The small molecule below binds the protein below.
Small molecule (SMILES): OCCc1ccc(O)c(O)c1

Binding-site contacts:
Ligand atom CAG contacts residue NAG1 of chain 1.VB at 4.0 Å.
Ligand atom CAI contacts residue PHE435 of chain 1.B at 4.2 Å (hydrophobic).
Ligand atom CAG contacts residue PHE435 of chain 1.B at 3.5 Å (hydrophobic).
Ligand atom CAJ contacts residue PHE435 of chain 1.B at 4.4 Å (hydrophobic).
Ligand atom CAK contacts residue PHE435 of chain 1.B at 4.0 Å (hydrophobic).
Ligand atom CAF contacts residue PHE435 of chain 1.B at 4.3 Å (hydrophobic).
Ligand atom CAH contacts residue NAG1 of chain 1.VB at 4.2 Å.
Ligand atom CAE contacts residue PHE435 of chain 1.B at 3.8 Å (hydrophobic).
Ligand atom OAB contacts residue GLU436 of chain 1.B at 4.4 Å.
Ligand atom OAA contacts residue PHE435 of chain 1.B at 4.1 Å.
Ligand atom CAE contacts residue NAG1 of chain 1.VB at 3.7 Å.
Ligand atom CAD contacts residue NAG1 of chain 1.VB at 4.4 Å.
Ligand atom OAA contacts residue NAG1 of chain 1.VB at 3.5 Å (h-bond).
Ligand atom CAD contacts residue PHE435 of chain 1.B at 3.9 Å (hydrophobic).

Sequence of chain 1.B:
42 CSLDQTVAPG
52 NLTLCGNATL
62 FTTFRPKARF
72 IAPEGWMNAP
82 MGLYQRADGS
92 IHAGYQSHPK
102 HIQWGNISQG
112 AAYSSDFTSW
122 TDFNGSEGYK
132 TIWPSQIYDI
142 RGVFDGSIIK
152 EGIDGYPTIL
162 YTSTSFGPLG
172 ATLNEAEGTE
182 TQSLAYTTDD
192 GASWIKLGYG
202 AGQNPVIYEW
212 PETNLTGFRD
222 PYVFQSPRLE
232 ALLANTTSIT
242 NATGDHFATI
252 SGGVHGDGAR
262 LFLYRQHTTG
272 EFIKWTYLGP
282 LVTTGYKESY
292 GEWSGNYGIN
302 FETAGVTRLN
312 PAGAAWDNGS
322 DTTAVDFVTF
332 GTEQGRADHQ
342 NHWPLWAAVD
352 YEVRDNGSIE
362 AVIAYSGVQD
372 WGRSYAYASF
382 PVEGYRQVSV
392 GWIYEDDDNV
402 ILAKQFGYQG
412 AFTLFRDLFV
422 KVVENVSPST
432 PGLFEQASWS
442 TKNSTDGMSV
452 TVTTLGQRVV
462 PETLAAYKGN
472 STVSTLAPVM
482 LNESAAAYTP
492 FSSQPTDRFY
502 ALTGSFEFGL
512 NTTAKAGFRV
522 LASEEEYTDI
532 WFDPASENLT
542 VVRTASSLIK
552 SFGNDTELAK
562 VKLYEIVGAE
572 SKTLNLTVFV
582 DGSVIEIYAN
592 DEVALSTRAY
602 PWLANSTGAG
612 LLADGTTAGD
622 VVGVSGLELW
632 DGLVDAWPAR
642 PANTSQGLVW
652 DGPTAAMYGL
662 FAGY